Binding-site contacts:
Ligand atom C8 contacts residue TYR127 of chain 1.B at 4.5 Å (hydrophobic).
Ligand atom C4 contacts residue TYR127 of chain 1.B at 4.1 Å (hydrophobic).
Ligand atom C6 contacts residue GLN126 of chain 1.B at 4.3 Å.
Ligand atom C11 contacts residue GLU42 of chain 1.A at 4.3 Å.
Ligand atom C10 contacts residue ARG123 of chain 1.B at 3.8 Å.
Ligand atom C10 contacts residue GLN126 of chain 1.B at 3.9 Å.
Ligand atom C11 contacts residue TYR127 of chain 1.B at 3.6 Å (hydrophobic).
Ligand atom C5 contacts residue TYR127 of chain 1.B at 3.9 Å (hydrophobic).
Ligand atom O2 contacts residue TYR127 of chain 1.B at 3.3 Å.
Ligand atom C10 contacts residue LEU122 of chain 1.B at 4.0 Å (hydrophobic).
Ligand atom C12 contacts residue GLU42 of chain 1.A at 3.6 Å.
Ligand atom C8 contacts residue GLN126 of chain 1.B at 4.0 Å.
Ligand atom C4 contacts residue GLN126 of chain 1.B at 4.2 Å.
Ligand atom C12 contacts residue ARG123 of chain 1.B at 4.0 Å.
Ligand atom P contacts residue TYR127 of chain 1.B at 4.5 Å.
Ligand atom C2 contacts residue TYR127 of chain 1.B at 3.7 Å (hydrophobic).
Ligand atom C12 contacts residue TYR127 of chain 1.B at 3.0 Å (hydrophobic).
Ligand atom C10 contacts residue GLN119 of chain 1.B at 4.4 Å.
Ligand atom O1 contacts residue ARG123 of chain 1.B at 4.3 Å.
Ligand atom C5 contacts residue GLN126 of chain 1.B at 3.7 Å.
Ligand atom O1 contacts residue TYR127 of chain 1.B at 3.7 Å.
Ligand atom C9 contacts residue GLN126 of chain 1.B at 3.7 Å.
Ligand atom C9 contacts residue ARG123 of chain 1.B at 4.4 Å.
Ligand atom C3 contacts residue TYR127 of chain 1.B at 3.6 Å (hydrophobic).
Ligand atom C8 contacts residue ARG135 of chain 1.B at 3.9 Å.
Ligand atom C1 contacts residue TYR127 of chain 1.B at 4.3 Å (hydrophobic).
Ligand atom C6 contacts residue TYR127 of chain 1.B at 4.2 Å (hydrophobic).

This protein binds this small molecule.
Small molecule (SMILES): CCOP(=O)(Cc1ccc(C)cc1)OCC

Sequence of chain 1.B:
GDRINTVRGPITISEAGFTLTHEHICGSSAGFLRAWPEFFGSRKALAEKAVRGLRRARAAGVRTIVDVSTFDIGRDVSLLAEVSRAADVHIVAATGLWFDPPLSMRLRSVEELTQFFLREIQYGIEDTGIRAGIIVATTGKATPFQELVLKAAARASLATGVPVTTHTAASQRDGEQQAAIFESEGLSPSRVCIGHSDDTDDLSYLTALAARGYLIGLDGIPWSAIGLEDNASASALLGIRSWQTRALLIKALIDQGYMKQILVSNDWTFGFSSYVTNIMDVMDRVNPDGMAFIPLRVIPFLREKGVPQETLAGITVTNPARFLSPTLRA

Sequence of chain 1.A:
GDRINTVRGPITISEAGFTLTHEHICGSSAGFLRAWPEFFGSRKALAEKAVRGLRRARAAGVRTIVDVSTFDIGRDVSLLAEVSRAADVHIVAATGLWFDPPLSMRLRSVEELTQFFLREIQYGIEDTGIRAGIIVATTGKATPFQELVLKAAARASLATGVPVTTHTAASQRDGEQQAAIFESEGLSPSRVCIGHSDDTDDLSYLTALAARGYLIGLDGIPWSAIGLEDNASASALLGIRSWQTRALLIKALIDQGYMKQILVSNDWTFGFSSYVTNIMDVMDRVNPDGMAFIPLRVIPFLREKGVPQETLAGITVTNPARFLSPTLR